This protein binds this small molecule.
Small molecule (SMILES): O=P(O)(O)OCCNS(=O)(=O)c1ccc(OC(F)(F)F)cc1

Sequence of chain 2.A:
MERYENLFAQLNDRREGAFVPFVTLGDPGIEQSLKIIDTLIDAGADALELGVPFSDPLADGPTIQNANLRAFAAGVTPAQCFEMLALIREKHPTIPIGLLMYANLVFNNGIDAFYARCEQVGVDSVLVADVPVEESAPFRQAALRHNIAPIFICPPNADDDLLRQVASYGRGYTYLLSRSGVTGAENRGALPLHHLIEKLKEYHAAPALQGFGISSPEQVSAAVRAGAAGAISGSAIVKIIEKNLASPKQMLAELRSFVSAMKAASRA

Binding-site contacts:
Ligand atom C2 contacts residue THR183 of chain 2.A at 3.6 Å.
Ligand atom O19 contacts residue THR183 of chain 2.A at 3.4 Å.
Ligand atom O19 contacts residue ILE64 of chain 2.A at 3.5 Å.
Ligand atom C6 contacts residue ILE153 of chain 2.A at 3.5 Å (hydrophobic).
Ligand atom S12 contacts residue TYR175 of chain 2.A at 3.5 Å (h-bond).
Ligand atom O7 contacts residue ALA59 of chain 2.A at 3.4 Å.
Ligand atom C3 contacts residue LEU100 of chain 2.A at 3.8 Å (hydrophobic).
Ligand atom O20 contacts residue SER235 of chain 2.A at 3.5 Å (h-bond).
Ligand atom O19 contacts residue SER235 of chain 2.A at 2.6 Å (h-bond).
Ligand atom F9F contacts residue PRO18 of chain 2.B at 3.4 Å.
Ligand atom C3 contacts residue THR183 of chain 2.A at 3.5 Å.
Ligand atom O21 contacts residue GLU49 of chain 2.A at 3.4 Å.
Ligand atom F9F contacts residue ALA59 of chain 2.A at 3.7 Å.
Ligand atom O18 contacts residue PHE212 of chain 2.A at 3.4 Å.
Ligand atom C4 contacts residue LEU100 of chain 2.A at 3.6 Å (hydrophobic).
Ligand atom O20 contacts residue GLY234 of chain 2.A at 2.9 Å (h-bond).
Ligand atom F10 contacts residue ALA129 of chain 2.A at 3.5 Å.
Ligand atom O21 contacts residue LEU100 of chain 2.A at 3.4 Å.
Ligand atom C6 contacts residue PHE212 of chain 2.A at 3.7 Å (hydrophobic).
Ligand atom O18 contacts residue THR183 of chain 2.A at 3.7 Å.
Ligand atom O18 contacts residue GLY184 of chain 2.A at 2.9 Å (h-bond).
Ligand atom C14 contacts residue THR183 of chain 2.A at 3.3 Å.
Ligand atom O22 contacts residue ILE232 of chain 2.A at 3.6 Å.
Ligand atom F11 contacts residue ILE153 of chain 2.A at 3.1 Å.
Ligand atom P17 contacts residue GLY184 of chain 2.A at 3.8 Å.
Ligand atom C4 contacts residue TYR175 of chain 2.A at 3.6 Å (hydrophobic).
Ligand atom C15 contacts residue TYR175 of chain 2.A at 3.7 Å (hydrophobic).
Ligand atom C5 contacts residue LEU127 of chain 2.A at 3.7 Å (hydrophobic).
Ligand atom O22 contacts residue TYR175 of chain 2.A at 2.5 Å (h-bond).
Ligand atom F10 contacts residue ILE153 of chain 2.A at 3.2 Å.
Ligand atom O21 contacts residue PHE22 of chain 2.A at 3.1 Å.
Ligand atom O19 contacts residue GLY184 of chain 2.A at 3.6 Å (h-bond).
Ligand atom C1 contacts residue PHE212 of chain 2.A at 3.7 Å (hydrophobic).
Ligand atom C14 contacts residue TYR175 of chain 2.A at 3.4 Å (hydrophobic).
Ligand atom O18 contacts residue GLY213 of chain 2.A at 2.7 Å (h-bond).
Ligand atom C5 contacts residue TYR175 of chain 2.A at 3.2 Å (hydrophobic).
Ligand atom F10 contacts residue LEU127 of chain 2.A at 3.5 Å.
Ligand atom P17 contacts residue SER235 of chain 2.A at 3.7 Å.
Ligand atom F9F contacts residue ALA129 of chain 2.A at 3.2 Å.
Ligand atom O16 contacts residue PHE212 of chain 2.A at 3.6 Å.

Sequence of chain 2.B:
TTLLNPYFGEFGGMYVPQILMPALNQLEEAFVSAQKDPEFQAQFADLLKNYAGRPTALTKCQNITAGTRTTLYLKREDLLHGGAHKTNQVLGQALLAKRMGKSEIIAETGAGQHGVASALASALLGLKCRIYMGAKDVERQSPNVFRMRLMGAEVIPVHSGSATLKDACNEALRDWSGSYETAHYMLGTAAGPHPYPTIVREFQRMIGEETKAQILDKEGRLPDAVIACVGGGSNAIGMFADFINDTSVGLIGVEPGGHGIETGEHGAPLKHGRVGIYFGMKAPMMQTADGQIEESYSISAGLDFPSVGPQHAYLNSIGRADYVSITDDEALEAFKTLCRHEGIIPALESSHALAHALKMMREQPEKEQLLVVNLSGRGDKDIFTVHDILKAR